The small molecule below binds the protein below.
Small molecule (SMILES): CC(=O)N[C@H]1[C@H](O[C@H]2[C@H](O)[C@@H](NC(C)=O)CO[C@@H]2CO)O[C@H](CO)[C@@H](O)[C@@H]1O

Binding-site contacts:
Ligand atom N2 contacts residue THR156 of chain 40.G at 3.6 Å (h-bond).
Ligand atom N2 contacts residue ASN154 of chain 40.G at 3.8 Å.
Ligand atom O5 contacts residue ASN154 of chain 40.G at 4.0 Å.
Ligand atom C1 contacts residue ASN154 of chain 40.G at 3.4 Å.
Ligand atom O6 contacts residue MET151 of chain 40.G at 3.4 Å.
Ligand atom O7 contacts residue ASN154 of chain 40.G at 2.6 Å (h-bond).
Ligand atom C1 contacts residue THR156 of chain 40.G at 3.6 Å.
Ligand atom C7 contacts residue THR156 of chain 40.G at 3.9 Å.
Ligand atom C2 contacts residue THR156 of chain 40.G at 4.2 Å.
Ligand atom C8 contacts residue ASN154 of chain 40.G at 3.6 Å.
Ligand atom C6 contacts residue MET151 of chain 40.G at 4.5 Å (hydrophobic).
Ligand atom C8 contacts residue THR156 of chain 40.G at 4.0 Å.
Ligand atom C2 contacts residue ASN154 of chain 40.G at 3.5 Å.
Ligand atom C7 contacts residue ASN154 of chain 40.G at 3.3 Å.

Sequence of chain 40.G:
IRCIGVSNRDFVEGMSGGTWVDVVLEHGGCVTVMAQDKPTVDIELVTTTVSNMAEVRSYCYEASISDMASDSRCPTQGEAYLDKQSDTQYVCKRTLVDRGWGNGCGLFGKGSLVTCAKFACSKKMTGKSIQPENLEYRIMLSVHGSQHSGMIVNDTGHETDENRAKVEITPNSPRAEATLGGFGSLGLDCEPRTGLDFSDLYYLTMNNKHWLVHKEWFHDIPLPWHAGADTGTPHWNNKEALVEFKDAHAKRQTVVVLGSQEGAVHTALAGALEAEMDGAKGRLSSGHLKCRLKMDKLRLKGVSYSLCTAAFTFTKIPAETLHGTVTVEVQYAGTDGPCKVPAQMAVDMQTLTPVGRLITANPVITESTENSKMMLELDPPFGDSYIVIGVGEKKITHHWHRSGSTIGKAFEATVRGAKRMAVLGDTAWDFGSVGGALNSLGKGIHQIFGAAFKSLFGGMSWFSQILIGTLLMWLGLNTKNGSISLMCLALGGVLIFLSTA